Sequence of chain 1.A:
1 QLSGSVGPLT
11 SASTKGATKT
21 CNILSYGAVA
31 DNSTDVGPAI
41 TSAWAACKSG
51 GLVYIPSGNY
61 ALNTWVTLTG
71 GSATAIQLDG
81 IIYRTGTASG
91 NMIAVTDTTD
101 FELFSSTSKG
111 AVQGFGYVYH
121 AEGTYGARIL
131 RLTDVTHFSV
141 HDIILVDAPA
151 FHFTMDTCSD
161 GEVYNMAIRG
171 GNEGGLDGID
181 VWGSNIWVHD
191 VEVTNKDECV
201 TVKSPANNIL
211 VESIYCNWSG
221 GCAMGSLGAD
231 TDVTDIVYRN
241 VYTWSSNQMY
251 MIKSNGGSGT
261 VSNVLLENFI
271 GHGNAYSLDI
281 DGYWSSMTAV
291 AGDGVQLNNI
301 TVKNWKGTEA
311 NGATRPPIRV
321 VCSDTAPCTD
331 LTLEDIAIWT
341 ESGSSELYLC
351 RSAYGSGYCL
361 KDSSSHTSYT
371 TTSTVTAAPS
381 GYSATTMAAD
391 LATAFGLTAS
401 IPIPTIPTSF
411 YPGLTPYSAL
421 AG

Binding-site contacts:
Ligand atom C2 contacts residue THR374 of chain 1.A at 3.6 Å.
Ligand atom C3 contacts residue SER373 of chain 1.A at 3.0 Å.
Ligand atom C2 contacts residue SER373 of chain 1.A at 2.4 Å.
Ligand atom C1 contacts residue THR374 of chain 1.A at 3.7 Å.
Ligand atom O2 contacts residue SER373 of chain 1.A at 3.6 Å.
Ligand atom O3 contacts residue SER373 of chain 1.A at 4.3 Å.
Ligand atom O4 contacts residue SER373 of chain 1.A at 4.4 Å.
Ligand atom C6 contacts residue CYS359 of chain 1.A at 4.1 Å (hydrophobic).
Ligand atom C3 contacts residue TYR348 of chain 1.A at 4.3 Å (hydrophobic).
Ligand atom C6 contacts residue SER373 of chain 1.A at 4.1 Å.
Ligand atom O6 contacts residue SER373 of chain 1.A at 3.9 Å.
Ligand atom C4 contacts residue SER373 of chain 1.A at 3.4 Å.
Ligand atom C6 contacts residue TYR358 of chain 1.A at 3.9 Å (hydrophobic).
Ligand atom O4 contacts residue TYR348 of chain 1.A at 4.3 Å.
Ligand atom C5 contacts residue SER373 of chain 1.A at 2.7 Å.
Ligand atom C1 contacts residue SER373 of chain 1.A at 1.4 Å.
Ligand atom O6 contacts residue MAN1 of chain 1.R at 3.8 Å.
Ligand atom O2 contacts residue THR374 of chain 1.A at 4.0 Å.
Ligand atom O4 contacts residue TYR358 of chain 1.A at 4.2 Å.
Ligand atom O5 contacts residue SER373 of chain 1.A at 2.2 Å (h-bond).
Ligand atom O6 contacts residue TYR358 of chain 1.A at 4.4 Å.
Ligand atom O6 contacts residue CYS359 of chain 1.A at 3.8 Å.

The small molecule below binds the protein below.
Small molecule (SMILES): OC[C@H]1O[C@H](O)[C@@H](O)[C@@H](O)[C@@H]1O